Binding-site contacts:
Ligand atom N2 contacts residue ASN19 of chain 1.L at 2.9 Å (h-bond).
Ligand atom C8 contacts residue ASN19 of chain 1.L at 4.1 Å.
Ligand atom C7 contacts residue ASN19 of chain 1.L at 3.3 Å.
Ligand atom C5 contacts residue ASN19 of chain 1.L at 3.7 Å.
Ligand atom C3 contacts residue ASN19 of chain 1.L at 3.8 Å.
Ligand atom O7 contacts residue ASN19 of chain 1.L at 3.4 Å (h-bond).
Ligand atom C1 contacts residue ASN19 of chain 1.L at 1.4 Å.
Ligand atom O5 contacts residue ASN19 of chain 1.L at 2.4 Å (h-bond).
Ligand atom C2 contacts residue ASN19 of chain 1.L at 2.5 Å.
Ligand atom O7 contacts residue PHE18 of chain 1.L at 3.8 Å.
Ligand atom C4 contacts residue ASN19 of chain 1.L at 4.2 Å.

This protein binds this small molecule.
Small molecule (SMILES): CC(=O)N[C@@H]1[C@@H](O)[C@H](O)[C@@H](CO)O[C@H]1O

Sequence of chain 1.L:
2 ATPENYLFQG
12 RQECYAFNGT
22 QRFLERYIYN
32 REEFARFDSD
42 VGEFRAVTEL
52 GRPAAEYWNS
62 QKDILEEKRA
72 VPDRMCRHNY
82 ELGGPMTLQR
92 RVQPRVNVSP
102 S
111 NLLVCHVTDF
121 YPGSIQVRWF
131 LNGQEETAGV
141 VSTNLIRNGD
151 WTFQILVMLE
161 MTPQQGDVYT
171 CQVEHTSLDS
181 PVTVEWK